The small molecule below binds the protein below.
Small molecule (SMILES): CC(=O)N[C@H]1[C@H](O[C@H]2[C@H](O)[C@@H](NC(C)=O)CO[C@@H]2CO)O[C@H](CO)[C@@H](O)[C@@H]1O

Binding-site contacts:
Ligand atom N2 contacts residue ASN44 of chain 1.A at 2.9 Å (h-bond).
Ligand atom C3 contacts residue ASN44 of chain 1.A at 3.8 Å.
Ligand atom C4 contacts residue ASN44 of chain 1.A at 4.2 Å.
Ligand atom C8 contacts residue THR43 of chain 1.A at 4.3 Å.
Ligand atom C8 contacts residue HIS42 of chain 1.A at 3.5 Å.
Ligand atom O7 contacts residue ASN44 of chain 1.A at 3.2 Å (h-bond).
Ligand atom C8 contacts residue ASP127 of chain 1.A at 4.2 Å.
Ligand atom O5 contacts residue ASN44 of chain 1.A at 2.3 Å (h-bond).
Ligand atom C7 contacts residue ASN44 of chain 1.A at 3.3 Å.
Ligand atom C1 contacts residue ASN44 of chain 1.A at 1.4 Å.
Ligand atom C2 contacts residue ASN44 of chain 1.A at 2.4 Å.
Ligand atom C5 contacts residue ASN44 of chain 1.A at 3.6 Å.

Sequence of chain 1.A:
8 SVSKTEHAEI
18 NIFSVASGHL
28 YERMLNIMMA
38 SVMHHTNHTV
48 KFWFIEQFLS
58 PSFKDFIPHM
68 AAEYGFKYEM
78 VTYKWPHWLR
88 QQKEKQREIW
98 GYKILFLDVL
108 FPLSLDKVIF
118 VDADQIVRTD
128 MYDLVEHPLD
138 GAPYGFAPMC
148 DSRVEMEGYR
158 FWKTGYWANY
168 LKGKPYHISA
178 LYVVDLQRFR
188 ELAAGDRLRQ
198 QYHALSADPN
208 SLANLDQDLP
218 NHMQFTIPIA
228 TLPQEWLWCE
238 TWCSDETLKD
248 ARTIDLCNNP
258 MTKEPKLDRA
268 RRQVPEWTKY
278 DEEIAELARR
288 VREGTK